The small molecule below binds the protein below.
Small molecule (SMILES): CC(=O)N[C@@H]1[C@@H](O)[C@H](O)[C@@H](CO)O[C@H]1O

Binding-site contacts:
Ligand atom C1 contacts residue ASN359 of chain 1.A at 1.4 Å.
Ligand atom O7 contacts residue GLN608 of chain 1.A at 3.5 Å.
Ligand atom C8 contacts residue PRO607 of chain 1.A at 3.4 Å (hydrophobic).
Ligand atom C7 contacts residue ASN359 of chain 1.A at 3.5 Å.
Ligand atom N2 contacts residue ASN359 of chain 1.A at 2.9 Å (h-bond).
Ligand atom C5 contacts residue ASN359 of chain 1.A at 3.7 Å.
Ligand atom O7 contacts residue ASN359 of chain 1.A at 3.7 Å.
Ligand atom C8 contacts residue PRO358 of chain 1.A at 4.3 Å (hydrophobic).
Ligand atom C7 contacts residue GLN608 of chain 1.A at 4.2 Å.
Ligand atom C7 contacts residue PRO607 of chain 1.A at 4.3 Å (hydrophobic).
Ligand atom O7 contacts residue PRO607 of chain 1.A at 4.2 Å.
Ligand atom C2 contacts residue ASN359 of chain 1.A at 2.4 Å.
Ligand atom C3 contacts residue ASN359 of chain 1.A at 3.8 Å.
Ligand atom O5 contacts residue ASN359 of chain 1.A at 2.4 Å (h-bond).
Ligand atom C8 contacts residue GLN608 of chain 1.A at 4.2 Å.
Ligand atom C4 contacts residue ASN359 of chain 1.A at 4.2 Å.

Sequence of chain 1.A:
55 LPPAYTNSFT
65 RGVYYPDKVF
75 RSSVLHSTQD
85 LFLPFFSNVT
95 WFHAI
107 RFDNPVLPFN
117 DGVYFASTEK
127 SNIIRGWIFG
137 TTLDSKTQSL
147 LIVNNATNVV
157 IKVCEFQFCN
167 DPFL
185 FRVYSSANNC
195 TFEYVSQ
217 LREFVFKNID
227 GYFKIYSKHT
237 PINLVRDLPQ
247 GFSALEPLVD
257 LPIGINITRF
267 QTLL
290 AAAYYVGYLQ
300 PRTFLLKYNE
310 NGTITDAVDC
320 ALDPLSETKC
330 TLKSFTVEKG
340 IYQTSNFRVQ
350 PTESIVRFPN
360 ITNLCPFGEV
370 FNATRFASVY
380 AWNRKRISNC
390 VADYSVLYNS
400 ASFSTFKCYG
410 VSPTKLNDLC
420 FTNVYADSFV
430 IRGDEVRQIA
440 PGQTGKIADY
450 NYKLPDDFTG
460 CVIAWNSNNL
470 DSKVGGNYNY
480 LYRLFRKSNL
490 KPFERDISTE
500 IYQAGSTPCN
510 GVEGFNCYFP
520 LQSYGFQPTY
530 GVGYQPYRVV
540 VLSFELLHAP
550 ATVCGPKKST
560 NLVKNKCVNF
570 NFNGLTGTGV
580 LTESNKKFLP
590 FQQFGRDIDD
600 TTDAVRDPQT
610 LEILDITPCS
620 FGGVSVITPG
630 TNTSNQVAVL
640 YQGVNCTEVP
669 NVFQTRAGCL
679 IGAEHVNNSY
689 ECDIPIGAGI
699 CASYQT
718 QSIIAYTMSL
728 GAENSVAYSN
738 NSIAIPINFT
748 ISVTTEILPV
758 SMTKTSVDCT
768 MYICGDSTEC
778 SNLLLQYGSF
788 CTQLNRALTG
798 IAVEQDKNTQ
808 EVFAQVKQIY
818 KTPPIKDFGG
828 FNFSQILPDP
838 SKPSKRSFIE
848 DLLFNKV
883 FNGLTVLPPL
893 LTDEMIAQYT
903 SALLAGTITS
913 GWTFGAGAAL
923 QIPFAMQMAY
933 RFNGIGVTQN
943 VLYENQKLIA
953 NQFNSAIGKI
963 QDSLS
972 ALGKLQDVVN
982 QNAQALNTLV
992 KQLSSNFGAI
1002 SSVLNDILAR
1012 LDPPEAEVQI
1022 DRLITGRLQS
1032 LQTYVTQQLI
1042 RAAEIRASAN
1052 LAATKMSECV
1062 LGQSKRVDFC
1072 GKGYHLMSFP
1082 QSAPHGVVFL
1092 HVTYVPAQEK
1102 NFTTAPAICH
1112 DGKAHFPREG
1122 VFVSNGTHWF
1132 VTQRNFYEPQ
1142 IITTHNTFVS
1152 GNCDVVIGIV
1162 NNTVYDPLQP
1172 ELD